This protein binds this small molecule.
Small molecule (SMILES): CC(=O)N[C@H]1[C@H](O[C@H]2[C@H](O)[C@@H](NC(C)=O)CO[C@@H]2CO)O[C@H](CO)[C@@H](O)[C@@H]1O

Sequence of chain 2.A:
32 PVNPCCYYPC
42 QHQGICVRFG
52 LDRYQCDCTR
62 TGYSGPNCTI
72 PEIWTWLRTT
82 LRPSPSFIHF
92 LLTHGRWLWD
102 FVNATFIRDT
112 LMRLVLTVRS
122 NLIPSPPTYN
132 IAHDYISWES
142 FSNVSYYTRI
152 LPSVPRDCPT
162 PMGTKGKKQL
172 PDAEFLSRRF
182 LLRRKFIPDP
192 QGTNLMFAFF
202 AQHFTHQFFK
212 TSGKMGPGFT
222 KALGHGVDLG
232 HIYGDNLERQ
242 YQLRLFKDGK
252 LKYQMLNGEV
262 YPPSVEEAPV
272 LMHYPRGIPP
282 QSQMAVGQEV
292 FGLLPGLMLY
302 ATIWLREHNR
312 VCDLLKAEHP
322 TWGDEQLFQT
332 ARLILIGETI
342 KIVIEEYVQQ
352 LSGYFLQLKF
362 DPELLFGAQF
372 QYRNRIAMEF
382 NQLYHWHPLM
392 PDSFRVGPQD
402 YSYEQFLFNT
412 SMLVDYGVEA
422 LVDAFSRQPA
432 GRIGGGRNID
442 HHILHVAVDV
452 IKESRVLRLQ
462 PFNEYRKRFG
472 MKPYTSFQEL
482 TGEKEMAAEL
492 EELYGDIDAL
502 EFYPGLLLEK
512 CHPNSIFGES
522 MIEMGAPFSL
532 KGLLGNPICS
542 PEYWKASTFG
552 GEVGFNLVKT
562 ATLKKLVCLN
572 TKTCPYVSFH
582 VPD

Binding-site contacts:
Ligand atom C7 contacts residue GLN406 of chain 2.A at 3.6 Å.
Ligand atom C6 contacts residue TYR417 of chain 2.A at 4.3 Å (hydrophobic).
Ligand atom C4 contacts residue ASN410 of chain 2.A at 4.2 Å.
Ligand atom O5 contacts residue ASN410 of chain 2.A at 2.3 Å (h-bond).
Ligand atom C6 contacts residue GLN406 of chain 2.A at 4.3 Å.
Ligand atom O5 contacts residue TYR402 of chain 2.A at 4.0 Å.
Ligand atom N2 contacts residue GLN406 of chain 2.A at 4.2 Å.
Ligand atom C8 contacts residue ASN410 of chain 2.A at 3.4 Å.
Ligand atom C5 contacts residue ASN410 of chain 2.A at 3.6 Å.
Ligand atom O5 contacts residue SER412 of chain 2.A at 4.5 Å.
Ligand atom C1 contacts residue GLN406 of chain 2.A at 4.0 Å.
Ligand atom C6 contacts residue TYR402 of chain 2.A at 3.6 Å (hydrophobic).
Ligand atom C2 contacts residue ASN410 of chain 2.A at 2.4 Å.
Ligand atom O6 contacts residue GLN406 of chain 2.A at 2.9 Å (h-bond).
Ligand atom O6 contacts residue ASP416 of chain 2.A at 3.8 Å.
Ligand atom C7 contacts residue ASN410 of chain 2.A at 3.4 Å.
Ligand atom C2 contacts residue GLN406 of chain 2.A at 4.0 Å.
Ligand atom C1 contacts residue SER412 of chain 2.A at 4.2 Å.
Ligand atom N2 contacts residue ASN410 of chain 2.A at 2.9 Å (h-bond).
Ligand atom O7 contacts residue ASN410 of chain 2.A at 4.3 Å.
Ligand atom C8 contacts residue GLN406 of chain 2.A at 3.4 Å.
Ligand atom C3 contacts residue ASN410 of chain 2.A at 3.8 Å.
Ligand atom O7 contacts residue GLU405 of chain 2.A at 4.2 Å.
Ligand atom C5 contacts residue TYR402 of chain 2.A at 4.2 Å (hydrophobic).
Ligand atom C8 contacts residue GLU405 of chain 2.A at 4.0 Å.
Ligand atom O7 contacts residue GLN406 of chain 2.A at 3.3 Å.
Ligand atom O6 contacts residue TYR417 of chain 2.A at 4.0 Å.
Ligand atom C4 contacts residue TYR402 of chain 2.A at 4.0 Å (hydrophobic).
Ligand atom C1 contacts residue ASN410 of chain 2.A at 1.4 Å.
Ligand atom C1 contacts residue TYR402 of chain 2.A at 4.1 Å (hydrophobic).
Ligand atom C1 contacts residue MET413 of chain 2.A at 4.2 Å (hydrophobic).
Ligand atom O5 contacts residue MET413 of chain 2.A at 3.6 Å.
Ligand atom O6 contacts residue SER412 of chain 2.A at 4.2 Å.
Ligand atom O6 contacts residue MET413 of chain 2.A at 3.5 Å.
Ligand atom C8 contacts residue LEU408 of chain 2.A at 4.5 Å (hydrophobic).
Ligand atom O6 contacts residue TYR402 of chain 2.A at 4.0 Å.